This protein binds this small molecule.
Small molecule (SMILES): [H]/N=C(\Nc1cccc(OCCOc2cccc(N/C(=N/[H])c3cccs3)c2)c1)c1cccs1

Sequence of chain 2.A:
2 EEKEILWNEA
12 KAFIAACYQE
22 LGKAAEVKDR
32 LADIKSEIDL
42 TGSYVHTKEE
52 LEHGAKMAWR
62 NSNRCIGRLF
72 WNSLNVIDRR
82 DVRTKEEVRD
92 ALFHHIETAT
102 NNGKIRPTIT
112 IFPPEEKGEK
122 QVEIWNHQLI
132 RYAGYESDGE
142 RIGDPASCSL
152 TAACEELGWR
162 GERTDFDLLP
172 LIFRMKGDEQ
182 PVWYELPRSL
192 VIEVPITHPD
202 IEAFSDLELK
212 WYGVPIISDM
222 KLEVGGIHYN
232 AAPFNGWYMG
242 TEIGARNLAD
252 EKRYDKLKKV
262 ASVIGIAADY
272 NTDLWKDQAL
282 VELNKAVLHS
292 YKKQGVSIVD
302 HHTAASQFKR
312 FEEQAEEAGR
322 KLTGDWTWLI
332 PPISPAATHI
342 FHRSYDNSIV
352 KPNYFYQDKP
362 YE

Binding-site contacts:
Ligand atom C16 contacts residue GLU243 of chain 2.A at 3.5 Å.
Ligand atom C14 contacts residue HEM1 of chain 2.B at 3.4 Å.
Ligand atom C03 contacts residue ASN236 of chain 2.A at 3.6 Å.
Ligand atom S21 contacts residue TYR357 of chain 2.A at 3.4 Å.
Ligand atom N07 contacts residue GLU243 of chain 2.A at 2.4 Å (salt-bridge).
Ligand atom C04 contacts residue PRO216 of chain 2.A at 3.3 Å (hydrophobic).
Ligand atom N28 contacts residue ASP220 of chain 2.A at 3.5 Å (salt-bridge).
Ligand atom O17 contacts residue ILE218 of chain 2.A at 3.5 Å.
Ligand atom S01 contacts residue GLY237 of chain 2.A at 3.4 Å (h-bond).
Ligand atom C12 contacts residue HEM1 of chain 2.B at 3.4 Å.
Ligand atom C03 contacts residue PHE235 of chain 2.A at 3.5 Å (hydrophobic).
Ligand atom C15 contacts residue ILE218 of chain 2.A at 3.4 Å (hydrophobic).
Ligand atom C03 contacts residue ILE218 of chain 2.A at 3.6 Å (hydrophobic).
Ligand atom C03 contacts residue GLY237 of chain 2.A at 3.7 Å.
Ligand atom C38 contacts residue HIS128 of chain 2.A at 3.4 Å.
Ligand atom N08 contacts residue TRP238 of chain 2.A at 2.9 Å (h-bond).
Ligand atom C06 contacts residue GLU243 of chain 2.A at 3.3 Å.
Ligand atom O37 contacts residue HEM1 of chain 2.B at 3.0 Å (h-bond).
Ligand atom C03 contacts residue PRO216 of chain 2.A at 3.3 Å (hydrophobic).
Ligand atom S01 contacts residue HEM1 of chain 2.B at 3.3 Å (h-bond).
Ligand atom C02 contacts residue ASN236 of chain 2.A at 3.4 Å.
Ligand atom N08 contacts residue GLU243 of chain 2.A at 2.9 Å (salt-bridge).
Ligand atom C23 contacts residue GLN358 of chain 2.A at 3.8 Å.
Ligand atom C24 contacts residue GLN358 of chain 2.A at 3.1 Å.
Ligand atom C38 contacts residue HEM1 of chain 2.B at 3.6 Å.
Ligand atom C02 contacts residue HEM1 of chain 2.B at 3.6 Å.
Ligand atom C05 contacts residue PRO216 of chain 2.A at 3.7 Å (hydrophobic).
Ligand atom C02 contacts residue PHE235 of chain 2.A at 3.6 Å (hydrophobic).
Ligand atom N28 contacts residue TYR357 of chain 2.A at 3.6 Å.
Ligand atom C04 contacts residue ILE218 of chain 2.A at 3.6 Å (hydrophobic).
Ligand atom C02 contacts residue GLY237 of chain 2.A at 3.0 Å.
Ligand atom C06 contacts residue PRO216 of chain 2.A at 3.8 Å (hydrophobic).
Ligand atom C11 contacts residue HEM1 of chain 2.B at 3.5 Å.
Ligand atom C14 contacts residue ILE218 of chain 2.A at 3.6 Å (hydrophobic).
Ligand atom C18 contacts residue HEM1 of chain 2.B at 3.1 Å.
Ligand atom C15 contacts residue HEM1 of chain 2.B at 3.4 Å.
Ligand atom O17 contacts residue HEM1 of chain 2.B at 3.2 Å (h-bond).
Ligand atom C16 contacts residue HEM1 of chain 2.B at 3.4 Å.
Ligand atom C13 contacts residue HEM1 of chain 2.B at 3.2 Å.
Ligand atom C11 contacts residue GLU243 of chain 2.A at 3.2 Å.